Binding-site contacts:
Ligand atom C3 contacts residue ASN354 of chain 1.A at 3.8 Å.
Ligand atom C2 contacts residue ASN354 of chain 1.A at 2.5 Å.
Ligand atom C8 contacts residue ASN354 of chain 1.A at 4.1 Å.
Ligand atom C4 contacts residue ASN354 of chain 1.A at 4.2 Å.
Ligand atom O5 contacts residue ASN354 of chain 1.A at 2.4 Å (h-bond).
Ligand atom C7 contacts residue ASN354 of chain 1.A at 3.7 Å.
Ligand atom O7 contacts residue THR350 of chain 1.A at 4.2 Å.
Ligand atom N2 contacts residue ASN354 of chain 1.A at 2.9 Å (h-bond).
Ligand atom C1 contacts residue ASN354 of chain 1.A at 1.4 Å.
Ligand atom C5 contacts residue ASN354 of chain 1.A at 3.7 Å.

A small-molecule ligand and the protein it binds are described below.
Small molecule (SMILES): CC(=O)N[C@@H]1[C@@H](O)[C@H](O)[C@@H](CO)O[C@H]1O

Sequence of chain 1.A:
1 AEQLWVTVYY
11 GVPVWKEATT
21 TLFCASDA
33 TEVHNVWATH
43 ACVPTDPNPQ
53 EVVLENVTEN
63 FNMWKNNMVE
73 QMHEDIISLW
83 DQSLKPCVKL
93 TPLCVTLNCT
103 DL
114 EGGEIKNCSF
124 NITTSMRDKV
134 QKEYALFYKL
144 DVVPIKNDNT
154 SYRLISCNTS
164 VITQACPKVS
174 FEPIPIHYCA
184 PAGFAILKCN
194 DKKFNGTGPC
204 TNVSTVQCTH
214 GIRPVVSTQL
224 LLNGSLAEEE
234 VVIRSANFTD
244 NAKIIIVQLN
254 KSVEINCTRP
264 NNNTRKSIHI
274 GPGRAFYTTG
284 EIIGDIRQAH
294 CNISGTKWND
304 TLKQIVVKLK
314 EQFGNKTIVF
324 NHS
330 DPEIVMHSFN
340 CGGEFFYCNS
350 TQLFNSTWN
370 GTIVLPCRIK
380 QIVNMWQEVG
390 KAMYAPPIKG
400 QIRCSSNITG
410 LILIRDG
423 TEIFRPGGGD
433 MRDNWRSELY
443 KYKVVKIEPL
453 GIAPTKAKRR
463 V